Sequence of chain 1.D:
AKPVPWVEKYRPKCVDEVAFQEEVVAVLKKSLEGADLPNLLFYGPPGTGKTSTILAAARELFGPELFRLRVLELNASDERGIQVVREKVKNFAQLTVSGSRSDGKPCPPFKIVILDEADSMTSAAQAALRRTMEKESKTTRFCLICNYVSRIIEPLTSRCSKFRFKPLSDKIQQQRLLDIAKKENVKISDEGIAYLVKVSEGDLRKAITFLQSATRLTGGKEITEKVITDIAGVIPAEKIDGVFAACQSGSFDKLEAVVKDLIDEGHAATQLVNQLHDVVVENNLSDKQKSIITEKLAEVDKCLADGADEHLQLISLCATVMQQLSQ

Binding-site contacts:
Ligand atom O2A contacts residue THR67 of chain 1.C at 3.2 Å (h-bond).
Ligand atom O3' contacts residue ARG27 of chain 1.C at 2.7 Å.
Ligand atom O2' contacts residue ARG27 of chain 1.C at 3.5 Å.
Ligand atom O1B contacts residue MG1 of chain 1.M at 2.4 Å.
Ligand atom O3B contacts residue GLY63 of chain 1.C at 3.0 Å (h-bond).
Ligand atom N1 contacts residue ILE35 of chain 1.C at 3.6 Å (h-bond).
Ligand atom N1 contacts residue LEU34 of chain 1.C at 3.6 Å.
Ligand atom O2' contacts residue VAL23 of chain 1.C at 3.7 Å.
Ligand atom N3 contacts residue PRO28 of chain 1.C at 3.2 Å.
Ligand atom O2A contacts residue LYS66 of chain 1.C at 3.3 Å (salt-bridge).
Ligand atom C2' contacts residue PRO28 of chain 1.C at 3.1 Å (hydrophobic).
Ligand atom O2B contacts residue LYS66 of chain 1.C at 2.4 Å (salt-bridge).
Ligand atom PA contacts residue MG1 of chain 1.M at 3.8 Å.
Ligand atom O2G contacts residue ARG164 of chain 1.D at 3.4 Å (salt-bridge).
Ligand atom O1B contacts residue THR67 of chain 1.C at 2.8 Å (h-bond).
Ligand atom C2' contacts residue TYR26 of chain 1.C at 3.6 Å (hydrophobic).
Ligand atom O3' contacts residue VAL23 of chain 1.C at 3.1 Å (h-bond).
Ligand atom N7 contacts residue THR64 of chain 1.C at 3.2 Å (h-bond).
Ligand atom C3' contacts residue PRO28 of chain 1.C at 3.8 Å (hydrophobic).
Ligand atom C8 contacts residue GLY65 of chain 1.C at 3.5 Å.
Ligand atom O3A contacts residue GLY63 of chain 1.C at 3.8 Å.
Ligand atom PG contacts residue MG1 of chain 1.M at 3.6 Å.
Ligand atom O1A contacts residue MG1 of chain 1.M at 3.0 Å.
Ligand atom O2' contacts residue TYR26 of chain 1.C at 2.6 Å (h-bond).
Ligand atom N7 contacts residue GLY65 of chain 1.C at 3.4 Å.
Ligand atom O3G contacts residue MG1 of chain 1.M at 2.1 Å.
Ligand atom O2A contacts residue SER68 of chain 1.C at 3.3 Å (h-bond).
Ligand atom O2B contacts residue THR64 of chain 1.C at 3.7 Å.
Ligand atom S1G contacts residue LYS66 of chain 1.C at 3.9 Å.
Ligand atom O2B contacts residue GLY65 of chain 1.C at 2.9 Å (h-bond).
Ligand atom C2 contacts residue PRO28 of chain 1.C at 3.3 Å (hydrophobic).
Ligand atom C8 contacts residue THR64 of chain 1.C at 3.7 Å.
Ligand atom O2A contacts residue GLY65 of chain 1.C at 3.3 Å.
Ligand atom S1G contacts residue ARG164 of chain 1.D at 3.5 Å (salt-bridge).
Ligand atom O2' contacts residue PRO28 of chain 1.C at 3.5 Å.
Ligand atom C1' contacts residue MET213 of chain 1.C at 3.7 Å (hydrophobic).
Ligand atom PB contacts residue LYS66 of chain 1.C at 3.6 Å.
Ligand atom PB contacts residue MG1 of chain 1.M at 3.5 Å.
Ligand atom C4 contacts residue PRO28 of chain 1.C at 3.8 Å (hydrophobic).
Ligand atom N6 contacts residue ILE35 of chain 1.C at 2.9 Å (h-bond).

Sequence of chain 1.C:
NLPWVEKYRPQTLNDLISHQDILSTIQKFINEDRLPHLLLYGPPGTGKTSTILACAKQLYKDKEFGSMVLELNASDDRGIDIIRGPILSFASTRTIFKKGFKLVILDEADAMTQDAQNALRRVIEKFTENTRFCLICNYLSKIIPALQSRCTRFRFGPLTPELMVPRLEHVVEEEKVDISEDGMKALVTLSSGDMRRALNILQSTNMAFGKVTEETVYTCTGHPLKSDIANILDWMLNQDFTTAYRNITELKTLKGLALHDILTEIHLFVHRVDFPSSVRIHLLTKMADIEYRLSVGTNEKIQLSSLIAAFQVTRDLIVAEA

The small molecule below binds the protein below.
Small molecule (SMILES): Nc1ncnc2c1ncn2[C@@H]1O[C@H](COP(=O)(O)OP(=O)(O)OP(O)(O)=S)[C@@H](O)[C@H]1O